Sequence of chain 1.D:
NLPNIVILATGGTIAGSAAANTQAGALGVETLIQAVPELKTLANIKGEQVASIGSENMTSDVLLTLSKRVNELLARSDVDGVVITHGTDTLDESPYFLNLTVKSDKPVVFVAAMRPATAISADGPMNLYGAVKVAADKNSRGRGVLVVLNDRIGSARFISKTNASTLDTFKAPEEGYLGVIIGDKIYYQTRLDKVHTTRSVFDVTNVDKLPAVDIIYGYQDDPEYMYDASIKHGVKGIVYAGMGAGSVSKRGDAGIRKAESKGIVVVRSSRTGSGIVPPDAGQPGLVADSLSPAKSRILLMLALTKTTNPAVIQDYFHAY

Sequence of chain 1.B:
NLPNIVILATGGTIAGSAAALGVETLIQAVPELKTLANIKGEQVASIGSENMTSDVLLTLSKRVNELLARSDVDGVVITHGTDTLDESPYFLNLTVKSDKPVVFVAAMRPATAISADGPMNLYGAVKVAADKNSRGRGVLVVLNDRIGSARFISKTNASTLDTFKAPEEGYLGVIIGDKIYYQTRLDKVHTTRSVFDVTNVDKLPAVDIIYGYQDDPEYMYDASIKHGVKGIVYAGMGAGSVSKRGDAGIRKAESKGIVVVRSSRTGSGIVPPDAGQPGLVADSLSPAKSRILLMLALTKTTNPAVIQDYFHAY

The protein below binds the small molecule below.
Small molecule (SMILES): N[C@@H](CC(=O)O)C(=O)O

Binding-site contacts:
Ligand atom C contacts residue THR13 of chain 1.D at 4.1 Å.
Ligand atom CG contacts residue ALA118 of chain 1.D at 4.1 Å (hydrophobic).
Ligand atom O contacts residue THR13 of chain 1.D at 3.8 Å.
Ligand atom O contacts residue GLY12 of chain 1.D at 3.2 Å.
Ligand atom N contacts residue ASP94 of chain 1.D at 3.1 Å (salt-bridge).
Ligand atom OXT contacts residue THR93 of chain 1.D at 3.2 Å (h-bond).
Ligand atom OD2 contacts residue GLY12 of chain 1.D at 4.1 Å.
Ligand atom CA contacts residue THR13 of chain 1.D at 3.2 Å.
Ligand atom CB contacts residue ASP94 of chain 1.D at 3.4 Å.
Ligand atom C contacts residue ASP94 of chain 1.D at 3.9 Å.
Ligand atom OXT contacts residue ASP94 of chain 1.D at 3.0 Å (salt-bridge).
Ligand atom OD2 contacts residue GLY92 of chain 1.D at 3.4 Å.
Ligand atom OXT contacts residue SER60 of chain 1.D at 2.5 Å (h-bond).
Ligand atom OD1 contacts residue ALA118 of chain 1.D at 3.5 Å (h-bond).
Ligand atom OD2 contacts residue ALA118 of chain 1.D at 3.9 Å.
Ligand atom OD1 contacts residue MET119 of chain 1.D at 3.8 Å.
Ligand atom CG contacts residue THR13 of chain 1.D at 3.0 Å.
Ligand atom CB contacts residue THR13 of chain 1.D at 3.2 Å.
Ligand atom C contacts residue SER60 of chain 1.D at 3.4 Å.
Ligand atom C contacts residue THR93 of chain 1.D at 3.9 Å.
Ligand atom OXT contacts residue GLU61 of chain 1.D at 3.4 Å (salt-bridge).
Ligand atom O contacts residue GLU61 of chain 1.D at 3.4 Å (salt-bridge).
Ligand atom OXT contacts residue GLY92 of chain 1.D at 3.4 Å.
Ligand atom C contacts residue GLU61 of chain 1.D at 3.1 Å.
Ligand atom OD2 contacts residue THR13 of chain 1.D at 3.0 Å.
Ligand atom OD2 contacts residue THR93 of chain 1.D at 2.9 Å (h-bond).
Ligand atom CA contacts residue GLU61 of chain 1.D at 3.5 Å.
Ligand atom O contacts residue GLY92 of chain 1.D at 3.4 Å.
Ligand atom CA contacts residue ASP94 of chain 1.D at 3.7 Å.
Ligand atom C contacts residue GLY92 of chain 1.D at 3.6 Å.
Ligand atom C contacts residue GLY59 of chain 1.D at 4.2 Å.
Ligand atom O contacts residue GLY59 of chain 1.D at 3.3 Å.
Ligand atom N contacts residue GLU61 of chain 1.D at 2.7 Å (salt-bridge).
Ligand atom C contacts residue GLY12 of chain 1.D at 4.2 Å.
Ligand atom OD1 contacts residue THR93 of chain 1.D at 2.9 Å (h-bond).
Ligand atom CB contacts residue THR93 of chain 1.D at 3.5 Å.
Ligand atom O contacts residue SER60 of chain 1.D at 3.0 Å (h-bond).
Ligand atom CG contacts residue THR93 of chain 1.D at 3.0 Å.
Ligand atom OD1 contacts residue THR13 of chain 1.D at 3.1 Å.
Ligand atom N contacts residue THR13 of chain 1.D at 4.0 Å.